The small molecule below binds the protein below.
Small molecule (SMILES): O=S(=O)(OC1C=CCC=C1)[C@@H]1C[C@@H]2O[C@H]1C(c1ccc(O)cc1)=C2c1ccc(O)cc1

Binding-site contacts:
Ligand atom CAG contacts residue VAL121 of chain 1.A at 3.7 Å (hydrophobic).
Ligand atom CAR contacts residue MET91 of chain 1.A at 3.7 Å (hydrophobic).
Ligand atom CAF contacts residue HIS227 of chain 1.A at 3.4 Å.
Ligand atom OAB contacts residue ILE127 of chain 1.A at 3.5 Å.
Ligand atom CAJ contacts residue LEU94 of chain 1.A at 3.7 Å (hydrophobic).
Ligand atom CAM contacts residue LEU228 of chain 1.A at 3.6 Å (hydrophobic).
Ligand atom CAH contacts residue HIS227 of chain 1.A at 3.8 Å.
Ligand atom CAF contacts residue GLY123 of chain 1.A at 3.5 Å.
Ligand atom CAI contacts residue LEU228 of chain 1.A at 3.6 Å (hydrophobic).
Ligand atom CAG contacts residue CYS233 of chain 1.A at 3.7 Å (hydrophobic).
Ligand atom CAN contacts residue LEU94 of chain 1.A at 3.8 Å (hydrophobic).
Ligand atom CBB contacts residue PHE107 of chain 1.A at 3.5 Å (hydrophobic).
Ligand atom CAF contacts residue MET124 of chain 1.A at 3.5 Å (hydrophobic).
Ligand atom CAH contacts residue ILE127 of chain 1.A at 3.8 Å (hydrophobic).
Ligand atom CAW contacts residue ARG97 of chain 1.A at 3.9 Å.
Ligand atom CAK contacts residue GLU56 of chain 1.A at 3.3 Å.
Ligand atom CAE contacts residue GLU122 of chain 1.A at 3.4 Å.
Ligand atom OAA contacts residue MET91 of chain 1.A at 3.3 Å.
Ligand atom OAC contacts residue GLU56 of chain 1.A at 2.6 Å (salt-bridge).
Ligand atom CAJ contacts residue LEU90 of chain 1.A at 3.3 Å (hydrophobic).
Ligand atom CAE contacts residue MET124 of chain 1.A at 3.8 Å (hydrophobic).
Ligand atom OAS contacts residue LEU49 of chain 1.A at 3.7 Å.
Ligand atom OAC contacts residue LEU90 of chain 1.A at 3.7 Å.
Ligand atom CAM contacts residue THR50 of chain 1.A at 3.5 Å.
Ligand atom CAI contacts residue MET124 of chain 1.A at 3.5 Å (hydrophobic).
Ligand atom CAW contacts residue GLU56 of chain 1.A at 3.4 Å.
Ligand atom OAC contacts residue ARG97 of chain 1.A at 3.0 Å (salt-bridge).
Ligand atom OAB contacts residue MET124 of chain 1.A at 3.7 Å.
Ligand atom CAZ contacts residue PHE107 of chain 1.A at 3.6 Å (hydrophobic).
Ligand atom CAQ contacts residue LEU49 of chain 1.A at 3.6 Å (hydrophobic).
Ligand atom CAE contacts residue HIS227 of chain 1.A at 3.5 Å.
Ligand atom CAN contacts residue PHE107 of chain 1.A at 3.8 Å (hydrophobic).
Ligand atom OAD contacts residue THR50 of chain 1.A at 3.7 Å.
Ligand atom CAG contacts residue MET124 of chain 1.A at 3.7 Å (hydrophobic).
Ligand atom OAA contacts residue ILE127 of chain 1.A at 3.4 Å.
Ligand atom CAL contacts residue ALA53 of chain 1.A at 3.5 Å (hydrophobic).
Ligand atom CAU contacts residue PHE107 of chain 1.A at 3.7 Å (hydrophobic).
Ligand atom OAA contacts residue GLY224 of chain 1.A at 3.1 Å.
Ligand atom OAD contacts residue LEU243 of chain 1.A at 3.3 Å.
Ligand atom OAT contacts residue LEU228 of chain 1.A at 3.8 Å.

Sequence of chain 1.A:
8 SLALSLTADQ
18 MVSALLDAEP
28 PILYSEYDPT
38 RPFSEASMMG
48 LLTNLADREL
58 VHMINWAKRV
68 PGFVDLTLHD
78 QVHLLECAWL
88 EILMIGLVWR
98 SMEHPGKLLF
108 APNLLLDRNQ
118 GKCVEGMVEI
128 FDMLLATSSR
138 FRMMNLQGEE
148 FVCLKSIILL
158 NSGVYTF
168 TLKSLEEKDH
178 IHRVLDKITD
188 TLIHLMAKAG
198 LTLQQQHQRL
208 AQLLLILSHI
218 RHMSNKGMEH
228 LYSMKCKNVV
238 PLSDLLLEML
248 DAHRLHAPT